A protein and the small-molecule ligand that binds it are described below.
Small molecule (SMILES): C=CC1=C(C)C2=N3->[Ni]45<-N6=C(C=c7c(C)c(C=C)c(n74)=C2)C(C)=C(CCC(=O)O)C6=Cc2c(CCC(=O)O)c(C)c(n25)C=C13

Binding-site contacts:
Ligand atom CHD contacts residue PHE42 of chain 1.H at 3.3 Å (hydrophobic).
Ligand atom CMA contacts residue ALA70 of chain 1.H at 3.6 Å (hydrophobic).
Ligand atom CAC contacts residue VAL98 of chain 1.H at 3.6 Å (hydrophobic).
Ligand atom CBD contacts residue LEU96 of chain 1.H at 3.6 Å (hydrophobic).
Ligand atom C1D contacts residue HIS92 of chain 1.H at 3.6 Å.
Ligand atom ND contacts residue HIS92 of chain 1.H at 2.8 Å (h-bond).
Ligand atom CHC contacts residue LEU106 of chain 1.H at 3.5 Å (hydrophobic).
Ligand atom CAA contacts residue HIS63 of chain 1.H at 3.7 Å.
Ligand atom C1C contacts residue HIS92 of chain 1.H at 3.8 Å.
Ligand atom C4A contacts residue HIS92 of chain 1.H at 3.7 Å.
Ligand atom CAC contacts residue PHE42 of chain 1.H at 3.8 Å (hydrophobic).
Ligand atom C1B contacts residue HIS92 of chain 1.H at 3.8 Å.
Ligand atom C2D contacts residue LEU96 of chain 1.H at 3.5 Å (hydrophobic).
Ligand atom CMD contacts residue PHE41 of chain 1.H at 3.3 Å (hydrophobic).
Ligand atom CHA contacts residue HIS63 of chain 1.H at 3.1 Å.
Ligand atom NI contacts residue HIS92 of chain 1.H at 2.0 Å.
Ligand atom C4C contacts residue HIS92 of chain 1.H at 3.6 Å.
Ligand atom C1A contacts residue HIS63 of chain 1.H at 3.4 Å.
Ligand atom C4D contacts residue HIS92 of chain 1.H at 3.5 Å.
Ligand atom ND contacts residue HIS63 of chain 1.H at 3.7 Å.
Ligand atom CAB contacts residue PHE71 of chain 1.H at 3.8 Å (hydrophobic).
Ligand atom CBB contacts residue PHE103 of chain 1.H at 3.6 Å (hydrophobic).
Ligand atom NC contacts residue HIS92 of chain 1.H at 3.0 Å (h-bond).
Ligand atom C4D contacts residue HIS63 of chain 1.H at 3.3 Å.
Ligand atom C1A contacts residue HIS92 of chain 1.H at 3.7 Å.
Ligand atom CMA contacts residue LYS66 of chain 1.H at 3.6 Å.
Ligand atom C3D contacts residue LEU96 of chain 1.H at 3.6 Å (hydrophobic).
Ligand atom CMC contacts residue ASN102 of chain 1.H at 3.4 Å.
Ligand atom CBB contacts residue LEU141 of chain 1.H at 3.5 Å (hydrophobic).
Ligand atom NA contacts residue HIS92 of chain 1.H at 3.0 Å (h-bond).
Ligand atom C2B contacts residue VAL67 of chain 1.H at 3.6 Å (hydrophobic).
Ligand atom C1D contacts residue PHE42 of chain 1.H at 3.6 Å (hydrophobic).
Ligand atom NB contacts residue HIS92 of chain 1.H at 3.0 Å (h-bond).
Ligand atom CMB contacts residue VAL67 of chain 1.H at 3.8 Å (hydrophobic).
Ligand atom CBA contacts residue LEU88 of chain 1.H at 3.6 Å (hydrophobic).
Ligand atom CBC contacts residue THR38 of chain 1.H at 3.6 Å.
Ligand atom CBC contacts residue PHE41 of chain 1.H at 3.8 Å (hydrophobic).
Ligand atom C2A contacts residue HIS63 of chain 1.H at 3.6 Å.
Ligand atom C3B contacts residue LEU141 of chain 1.H at 3.7 Å (hydrophobic).
Ligand atom C4B contacts residue LEU106 of chain 1.H at 3.8 Å (hydrophobic).

Sequence of chain 1.H:
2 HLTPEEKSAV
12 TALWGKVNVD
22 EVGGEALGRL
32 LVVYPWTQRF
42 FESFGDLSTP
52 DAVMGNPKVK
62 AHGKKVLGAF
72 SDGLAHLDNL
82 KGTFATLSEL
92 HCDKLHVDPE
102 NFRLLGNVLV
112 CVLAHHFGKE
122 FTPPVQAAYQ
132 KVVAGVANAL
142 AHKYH